Binding-site contacts:
Ligand atom O5 contacts residue GLU229 of chain 1.B at 3.5 Å (salt-bridge).
Ligand atom O2 contacts residue TRP147 of chain 1.B at 3.7 Å.
Ligand atom O5 contacts residue TYR274 of chain 1.B at 3.1 Å (h-bond).
Ligand atom O1 contacts residue TYR204 of chain 1.B at 3.2 Å.
Ligand atom C1 contacts residue GLU140 of chain 1.B at 3.7 Å.
Ligand atom C1 contacts residue TYR274 of chain 1.B at 3.9 Å (hydrophobic).
Ligand atom O5 contacts residue TRP27 of chain 1.B at 3.9 Å.
Ligand atom C4 contacts residue TYR274 of chain 1.B at 3.6 Å (hydrophobic).
Ligand atom O5 contacts residue TRP268 of chain 1.B at 3.6 Å.
Ligand atom O1 contacts residue GLU229 of chain 1.B at 2.8 Å (salt-bridge).
Ligand atom O3 contacts residue SER235 of chain 1.B at 3.0 Å (h-bond).
Ligand atom O2 contacts residue TYR231 of chain 1.B at 3.2 Å (h-bond).
Ligand atom O2 contacts residue ASN139 of chain 1.B at 2.7 Å (h-bond).
Ligand atom O2 contacts residue TRP85 of chain 1.B at 3.4 Å (h-bond).
Ligand atom C5 contacts residue TYR274 of chain 1.B at 3.6 Å (hydrophobic).
Ligand atom O6B contacts residue ARG272 of chain 1.B at 3.0 Å (salt-bridge).
Ligand atom C1 contacts residue TRP268 of chain 1.B at 3.5 Å (hydrophobic).
Ligand atom C2 contacts residue GLU140 of chain 1.B at 3.7 Å.
Ligand atom C2 contacts residue GLU229 of chain 1.B at 3.8 Å.
Ligand atom O6B contacts residue TYR269 of chain 1.B at 3.9 Å.
Ligand atom O1 contacts residue HIS202 of chain 1.B at 3.9 Å.
Ligand atom C6 contacts residue ARG272 of chain 1.B at 3.6 Å.
Ligand atom O3 contacts residue TRP147 of chain 1.B at 3.3 Å.
Ligand atom C7 contacts residue SER235 of chain 1.B at 3.6 Å.
Ligand atom O3 contacts residue TYR269 of chain 1.B at 3.2 Å (h-bond).
Ligand atom O3 contacts residue TRP85 of chain 1.B at 3.1 Å (h-bond).
Ligand atom O3 contacts residue TYR231 of chain 1.B at 3.6 Å.
Ligand atom C4 contacts residue TRP27 of chain 1.B at 3.7 Å (hydrophobic).
Ligand atom O2 contacts residue GLU229 of chain 1.B at 3.4 Å (salt-bridge).
Ligand atom C2 contacts residue TYR274 of chain 1.B at 3.8 Å (hydrophobic).
Ligand atom O5 contacts residue TYR269 of chain 1.B at 3.6 Å.
Ligand atom O1 contacts residue GLU140 of chain 1.B at 2.3 Å (salt-bridge).
Ligand atom O6A contacts residue ARG272 of chain 1.B at 3.2 Å (salt-bridge).
Ligand atom C1 contacts residue GLU229 of chain 1.B at 2.7 Å.
Ligand atom C2 contacts residue TYR231 of chain 1.B at 3.8 Å (hydrophobic).
Ligand atom C2 contacts residue TRP147 of chain 1.B at 3.5 Å (hydrophobic).
Ligand atom O6B contacts residue TYR274 of chain 1.B at 2.9 Å (h-bond).
Ligand atom C6 contacts residue TYR274 of chain 1.B at 3.7 Å (hydrophobic).
Ligand atom O2 contacts residue GLU140 of chain 1.B at 3.7 Å.
Ligand atom O4 contacts residue TRP268 of chain 1.B at 3.9 Å.

Sequence of chain 1.B:
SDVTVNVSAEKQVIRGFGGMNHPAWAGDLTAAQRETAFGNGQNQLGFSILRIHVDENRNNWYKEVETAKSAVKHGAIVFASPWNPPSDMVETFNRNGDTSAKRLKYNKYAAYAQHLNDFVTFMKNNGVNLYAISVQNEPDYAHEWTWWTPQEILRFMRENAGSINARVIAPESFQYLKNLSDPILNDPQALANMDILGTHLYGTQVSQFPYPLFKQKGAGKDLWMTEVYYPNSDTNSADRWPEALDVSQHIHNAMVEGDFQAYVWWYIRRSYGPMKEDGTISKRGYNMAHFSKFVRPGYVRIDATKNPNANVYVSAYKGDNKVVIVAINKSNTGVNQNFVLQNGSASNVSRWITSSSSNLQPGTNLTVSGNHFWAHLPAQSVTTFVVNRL

A protein and the small-molecule ligand that binds it are described below.
Small molecule (SMILES): CO[C@H]1[C@H](O)[C@@H](O)[C@@H](O[C@H]2[C@H](O[C@@H]3CO[C@@H](O)[C@H](O)[C@H]3O)OC[C@@H](O)[C@@H]2O)O[C@@H]1C(=O)O